This protein binds this small molecule.
Small molecule (SMILES): CC(=O)N[C@@H]1[C@@H](O)[C@H](O)[C@@H](CO)O[C@H]1O

Binding-site contacts:
Ligand atom O6 contacts residue LEU261 of chain 1.B at 3.7 Å.
Ligand atom O6 contacts residue SER115 of chain 1.B at 4.5 Å.
Ligand atom C5 contacts residue ALA116 of chain 1.B at 4.5 Å (hydrophobic).
Ligand atom N2 contacts residue ASN113 of chain 1.B at 2.9 Å (h-bond).
Ligand atom C6 contacts residue ALA116 of chain 1.B at 4.4 Å (hydrophobic).
Ligand atom C1 contacts residue TRP257 of chain 1.B at 4.1 Å (hydrophobic).
Ligand atom C7 contacts residue TRP257 of chain 1.B at 4.3 Å (hydrophobic).
Ligand atom C5 contacts residue ASN113 of chain 1.B at 3.6 Å.
Ligand atom C1 contacts residue ASN113 of chain 1.B at 1.4 Å.
Ligand atom O7 contacts residue TRP257 of chain 1.B at 3.7 Å.
Ligand atom C6 contacts residue LEU261 of chain 1.B at 3.9 Å (hydrophobic).
Ligand atom C3 contacts residue ASN113 of chain 1.B at 3.8 Å.
Ligand atom O5 contacts residue TRP257 of chain 1.B at 3.8 Å.
Ligand atom C2 contacts residue TRP257 of chain 1.B at 3.9 Å (hydrophobic).
Ligand atom C2 contacts residue ASN113 of chain 1.B at 2.4 Å.
Ligand atom O6 contacts residue ALA116 of chain 1.B at 3.6 Å.
Ligand atom C5 contacts residue SER115 of chain 1.B at 4.2 Å.
Ligand atom C1 contacts residue SER115 of chain 1.B at 3.9 Å.
Ligand atom O5 contacts residue ALA116 of chain 1.B at 3.5 Å.
Ligand atom C4 contacts residue ASN113 of chain 1.B at 4.2 Å.
Ligand atom C7 contacts residue ASN113 of chain 1.B at 3.8 Å.
Ligand atom O7 contacts residue ASN113 of chain 1.B at 4.3 Å.
Ligand atom O5 contacts residue ASN113 of chain 1.B at 2.4 Å (h-bond).
Ligand atom O5 contacts residue SER115 of chain 1.B at 4.1 Å.
Ligand atom N2 contacts residue TRP257 of chain 1.B at 4.4 Å.
Ligand atom C1 contacts residue ALA116 of chain 1.B at 4.2 Å (hydrophobic).

Sequence of chain 1.B:
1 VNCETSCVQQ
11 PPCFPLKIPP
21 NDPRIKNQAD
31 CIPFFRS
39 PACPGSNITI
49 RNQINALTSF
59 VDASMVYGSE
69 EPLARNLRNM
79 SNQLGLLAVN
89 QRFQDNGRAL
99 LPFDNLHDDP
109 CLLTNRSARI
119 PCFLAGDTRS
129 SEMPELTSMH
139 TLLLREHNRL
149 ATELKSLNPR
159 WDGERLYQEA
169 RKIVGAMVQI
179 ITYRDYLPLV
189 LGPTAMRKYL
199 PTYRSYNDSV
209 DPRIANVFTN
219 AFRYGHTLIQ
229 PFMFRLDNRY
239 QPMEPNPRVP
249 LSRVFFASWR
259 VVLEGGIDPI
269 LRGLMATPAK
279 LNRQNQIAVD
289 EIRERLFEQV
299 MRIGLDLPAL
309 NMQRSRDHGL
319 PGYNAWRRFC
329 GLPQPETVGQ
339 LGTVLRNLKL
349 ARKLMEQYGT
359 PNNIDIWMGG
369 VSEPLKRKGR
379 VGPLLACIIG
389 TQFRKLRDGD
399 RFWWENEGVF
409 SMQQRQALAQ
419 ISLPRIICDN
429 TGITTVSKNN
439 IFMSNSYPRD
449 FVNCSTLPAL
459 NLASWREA